Binding-site contacts:
Ligand atom O7 contacts residue ASN118 of chain 1.E at 3.4 Å (h-bond).
Ligand atom O6 contacts residue PHE119 of chain 1.E at 3.2 Å (h-bond).
Ligand atom O7 contacts residue SER66 of chain 1.E at 3.6 Å.
Ligand atom C8 contacts residue ASN118 of chain 1.E at 4.3 Å.
Ligand atom C6 contacts residue THR120 of chain 1.E at 4.0 Å.
Ligand atom C7 contacts residue TYR90 of chain 1.E at 4.2 Å (hydrophobic).
Ligand atom O5 contacts residue SER66 of chain 1.E at 4.3 Å.
Ligand atom O6 contacts residue ASN118 of chain 1.E at 4.1 Å.
Ligand atom C8 contacts residue ASP67 of chain 1.E at 4.0 Å.
Ligand atom C3 contacts residue ASN118 of chain 1.E at 3.8 Å.
Ligand atom O7 contacts residue ASP67 of chain 1.E at 4.3 Å.
Ligand atom O5 contacts residue THR120 of chain 1.E at 3.7 Å.
Ligand atom C2 contacts residue ASN118 of chain 1.E at 2.5 Å.
Ligand atom O5 contacts residue ASN118 of chain 1.E at 2.4 Å (h-bond).
Ligand atom C1 contacts residue SER66 of chain 1.E at 4.4 Å.
Ligand atom C5 contacts residue THR120 of chain 1.E at 4.5 Å.
Ligand atom N2 contacts residue ASN118 of chain 1.E at 2.9 Å (h-bond).
Ligand atom O6 contacts residue THR120 of chain 1.E at 3.5 Å (h-bond).
Ligand atom N2 contacts residue TYR90 of chain 1.E at 4.2 Å.
Ligand atom C7 contacts residue ASN118 of chain 1.E at 3.3 Å.
Ligand atom C7 contacts residue ASP67 of chain 1.E at 4.3 Å.
Ligand atom C8 contacts residue TYR90 of chain 1.E at 3.6 Å (hydrophobic).
Ligand atom C5 contacts residue ASN118 of chain 1.E at 3.6 Å.
Ligand atom C4 contacts residue ASN118 of chain 1.E at 4.2 Å.
Ligand atom O6 contacts residue THR89 of chain 1.E at 3.8 Å.
Ligand atom C1 contacts residue ASN118 of chain 1.E at 1.4 Å.

Sequence of chain 1.E:
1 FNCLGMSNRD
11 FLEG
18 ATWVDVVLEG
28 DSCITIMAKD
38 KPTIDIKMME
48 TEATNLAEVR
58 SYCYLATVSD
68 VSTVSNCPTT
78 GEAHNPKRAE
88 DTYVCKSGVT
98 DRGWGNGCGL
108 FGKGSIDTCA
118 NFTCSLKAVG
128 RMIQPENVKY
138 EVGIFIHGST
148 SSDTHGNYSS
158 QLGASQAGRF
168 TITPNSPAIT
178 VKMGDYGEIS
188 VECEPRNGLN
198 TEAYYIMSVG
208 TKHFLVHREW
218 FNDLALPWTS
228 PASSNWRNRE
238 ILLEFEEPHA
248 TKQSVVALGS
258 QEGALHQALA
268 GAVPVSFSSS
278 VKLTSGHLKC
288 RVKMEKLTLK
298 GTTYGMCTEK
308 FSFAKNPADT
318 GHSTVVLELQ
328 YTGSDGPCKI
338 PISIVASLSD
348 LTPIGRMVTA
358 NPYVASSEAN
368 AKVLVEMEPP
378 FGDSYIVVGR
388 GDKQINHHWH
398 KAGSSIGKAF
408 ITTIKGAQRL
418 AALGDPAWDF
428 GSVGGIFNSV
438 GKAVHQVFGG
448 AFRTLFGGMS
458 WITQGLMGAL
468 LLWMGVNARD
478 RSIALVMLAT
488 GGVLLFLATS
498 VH

This protein binds this small molecule.
Small molecule (SMILES): CC(=O)N[C@@H]1[C@@H](O)[C@H](O)[C@@H](CO)O[C@H]1O